Sequence of chain 1.D:
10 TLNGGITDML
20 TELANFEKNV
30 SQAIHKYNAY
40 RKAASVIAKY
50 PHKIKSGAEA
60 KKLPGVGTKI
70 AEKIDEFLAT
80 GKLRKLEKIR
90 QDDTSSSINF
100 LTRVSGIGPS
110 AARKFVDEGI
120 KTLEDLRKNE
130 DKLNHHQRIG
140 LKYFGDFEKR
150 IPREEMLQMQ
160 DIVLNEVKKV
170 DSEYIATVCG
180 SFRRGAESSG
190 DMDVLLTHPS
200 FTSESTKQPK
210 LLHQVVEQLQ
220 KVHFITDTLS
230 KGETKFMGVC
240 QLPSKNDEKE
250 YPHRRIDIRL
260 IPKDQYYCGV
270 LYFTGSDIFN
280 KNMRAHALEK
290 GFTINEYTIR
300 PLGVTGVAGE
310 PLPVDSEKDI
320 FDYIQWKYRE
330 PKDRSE

Binding-site contacts:
Ligand atom O2B contacts residue ARG183 of chain 1.D at 2.8 Å (salt-bridge).
Ligand atom PG contacts residue SER180 of chain 1.D at 3.8 Å.
Ligand atom O3G contacts residue GLY189 of chain 1.D at 3.0 Å (h-bond).
Ligand atom O2B contacts residue SER180 of chain 1.D at 3.7 Å.
Ligand atom PB contacts residue MG1 of chain 1.F at 3.2 Å.
Ligand atom O2 contacts residue TYR271 of chain 1.D at 3.4 Å.
Ligand atom O3' contacts residue GLY274 of chain 1.D at 3.3 Å.
Ligand atom O1B contacts residue GLY179 of chain 1.D at 3.2 Å.
Ligand atom O1B contacts residue MG1 of chain 1.F at 2.1 Å.
Ligand atom PG contacts residue MG1 of chain 1.F at 3.3 Å.
Ligand atom O3A contacts residue MG1 of chain 1.F at 3.6 Å.
Ligand atom O2 contacts residue ASN279 of chain 1.D at 3.0 Å (h-bond).
Ligand atom O1A contacts residue MG1 of chain 1.F at 2.1 Å.
Ligand atom O1A contacts residue ASP190 of chain 1.D at 3.0 Å (salt-bridge).
Ligand atom O1B contacts residue ASP192 of chain 1.D at 2.9 Å (salt-bridge).
Ligand atom O1B contacts residue SER180 of chain 1.D at 3.2 Å (h-bond).
Ligand atom C2' contacts residue TYR271 of chain 1.D at 3.4 Å (hydrophobic).
Ligand atom PA contacts residue MG1 of chain 1.F at 3.3 Å.
Ligand atom O3' contacts residue ARG183 of chain 1.D at 3.7 Å.
Ligand atom O3' contacts residue PHE272 of chain 1.D at 3.7 Å.
Ligand atom C4 contacts residue ASP276 of chain 1.D at 3.5 Å.
Ligand atom O1G contacts residue ASP190 of chain 1.D at 2.9 Å (salt-bridge).
Ligand atom C2' contacts residue ASN279 of chain 1.D at 3.5 Å.
Ligand atom C2' contacts residue GLY274 of chain 1.D at 3.7 Å.
Ligand atom O3' contacts residue THR273 of chain 1.D at 3.5 Å (h-bond).
Ligand atom O1A contacts residue NA1 of chain 1.I at 2.5 Å (h-bond).
Ligand atom C1' contacts residue TYR271 of chain 1.D at 3.6 Å (hydrophobic).
Ligand atom C4' contacts residue PHE272 of chain 1.D at 3.5 Å (hydrophobic).
Ligand atom O3G contacts residue SER188 of chain 1.D at 3.5 Å.
Ligand atom O1G contacts residue MG1 of chain 1.F at 2.1 Å.
Ligand atom PA contacts residue NA1 of chain 1.I at 3.6 Å.
Ligand atom O2G contacts residue GLY189 of chain 1.D at 3.0 Å (h-bond).
Ligand atom C5 contacts residue ASP276 of chain 1.D at 3.6 Å.
Ligand atom O4' contacts residue PHE272 of chain 1.D at 3.8 Å.
Ligand atom C5' contacts residue ASP192 of chain 1.D at 3.5 Å.
Ligand atom O1A contacts residue ASP192 of chain 1.D at 3.0 Å (salt-bridge).
Ligand atom O3G contacts residue MG1 of chain 1.F at 3.6 Å.
Ligand atom PG contacts residue GLY189 of chain 1.D at 3.4 Å.
Ligand atom O3G contacts residue SER180 of chain 1.D at 2.4 Å (h-bond).
Ligand atom N3 contacts residue ASP276 of chain 1.D at 3.6 Å.

The protein below binds the small molecule below.
Small molecule (SMILES): Nc1ccn([C@H]2C[C@H](O)[C@@H](COP(=O)(O)OP(=O)(O)[C@@H](Cl)P(=O)(O)O)O2)c(=O)n1